Binding-site contacts:
Ligand atom CAG contacts residue TRP178 of chain 1.A at 3.9 Å (hydrophobic).
Ligand atom CAM contacts residue THR121 of chain 1.A at 3.3 Å.
Ligand atom CAD contacts residue NDP1 of chain 1.E at 3.4 Å.
Ligand atom CAM contacts residue MET174 of chain 1.A at 4.3 Å (hydrophobic).
Ligand atom FAB contacts residue VAL120 of chain 1.A at 3.5 Å.
Ligand atom CAE contacts residue TRP177 of chain 1.A at 3.6 Å (hydrophobic).
Ligand atom FAB contacts residue THR121 of chain 1.A at 3.3 Å.
Ligand atom NAC contacts residue NDP1 of chain 1.E at 3.9 Å.
Ligand atom FAB contacts residue CYS122 of chain 1.A at 4.2 Å.
Ligand atom CAE contacts residue NDP1 of chain 1.E at 3.6 Å.
Ligand atom CAE contacts residue ASP233 of chain 1.B at 4.1 Å.
Ligand atom CAL contacts residue THR121 of chain 1.A at 4.1 Å.
Ligand atom CAD contacts residue TRP177 of chain 1.A at 3.6 Å (hydrophobic).
Ligand atom CAG contacts residue MET237 of chain 1.B at 3.7 Å (hydrophobic).
Ligand atom CAI contacts residue PHE215 of chain 1.B at 3.6 Å (hydrophobic).
Ligand atom CAG contacts residue NDP1 of chain 1.E at 3.8 Å.
Ligand atom CAJ contacts residue MET174 of chain 1.A at 3.6 Å (hydrophobic).
Ligand atom CAH contacts residue NDP1 of chain 1.E at 3.8 Å.
Ligand atom NAC contacts residue MET174 of chain 1.A at 3.5 Å.
Ligand atom CAK contacts residue MET174 of chain 1.A at 3.6 Å (hydrophobic).
Ligand atom FAB contacts residue TYR170 of chain 1.A at 3.2 Å.
Ligand atom CAF contacts residue MET174 of chain 1.A at 4.0 Å (hydrophobic).
Ligand atom CAL contacts residue TRP177 of chain 1.A at 3.6 Å (hydrophobic).
Ligand atom CAG contacts residue TRP177 of chain 1.A at 4.3 Å (hydrophobic).
Ligand atom CAK contacts residue TYR170 of chain 1.A at 4.0 Å (hydrophobic).
Ligand atom CAF contacts residue TRP177 of chain 1.A at 4.0 Å (hydrophobic).
Ligand atom CAF contacts residue NDP1 of chain 1.E at 3.7 Å.
Ligand atom NAC contacts residue TRP177 of chain 1.A at 4.3 Å.
Ligand atom CAL contacts residue PHE215 of chain 1.B at 3.6 Å (hydrophobic).
Ligand atom CAJ contacts residue NDP1 of chain 1.E at 3.5 Å.
Ligand atom FAB contacts residue NDP1 of chain 1.E at 4.1 Å.
Ligand atom CAM contacts residue CYS122 of chain 1.A at 4.2 Å (hydrophobic).
Ligand atom CAK contacts residue THR121 of chain 1.A at 3.9 Å.
Ligand atom CAI contacts residue TRP177 of chain 1.A at 3.6 Å (hydrophobic).
Ligand atom CAJ contacts residue TYR170 of chain 1.A at 3.6 Å (hydrophobic).
Ligand atom CAK contacts residue VAL120 of chain 1.A at 4.2 Å (hydrophobic).
Ligand atom CAH contacts residue MET174 of chain 1.A at 3.9 Å (hydrophobic).
Ligand atom CAK contacts residue NDP1 of chain 1.E at 4.1 Å.
Ligand atom FAB contacts residue MET174 of chain 1.A at 3.5 Å.
Ligand atom CAH contacts residue TRP177 of chain 1.A at 4.2 Å (hydrophobic).

Sequence of chain 1.A:
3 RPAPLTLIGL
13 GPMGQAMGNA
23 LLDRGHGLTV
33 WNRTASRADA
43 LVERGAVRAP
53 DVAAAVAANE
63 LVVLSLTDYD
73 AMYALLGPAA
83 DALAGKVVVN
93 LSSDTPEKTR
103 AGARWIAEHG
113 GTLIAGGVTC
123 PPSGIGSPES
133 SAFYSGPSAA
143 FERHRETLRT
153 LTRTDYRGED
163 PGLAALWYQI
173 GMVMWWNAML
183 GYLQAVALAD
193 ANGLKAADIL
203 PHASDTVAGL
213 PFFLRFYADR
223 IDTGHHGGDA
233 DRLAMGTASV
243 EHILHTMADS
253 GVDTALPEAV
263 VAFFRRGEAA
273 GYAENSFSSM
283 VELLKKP

The small molecule below binds the protein below.
Small molecule (SMILES): Fc1ccc(F)c(C2CCCN2)c1

Sequence of chain 1.B:
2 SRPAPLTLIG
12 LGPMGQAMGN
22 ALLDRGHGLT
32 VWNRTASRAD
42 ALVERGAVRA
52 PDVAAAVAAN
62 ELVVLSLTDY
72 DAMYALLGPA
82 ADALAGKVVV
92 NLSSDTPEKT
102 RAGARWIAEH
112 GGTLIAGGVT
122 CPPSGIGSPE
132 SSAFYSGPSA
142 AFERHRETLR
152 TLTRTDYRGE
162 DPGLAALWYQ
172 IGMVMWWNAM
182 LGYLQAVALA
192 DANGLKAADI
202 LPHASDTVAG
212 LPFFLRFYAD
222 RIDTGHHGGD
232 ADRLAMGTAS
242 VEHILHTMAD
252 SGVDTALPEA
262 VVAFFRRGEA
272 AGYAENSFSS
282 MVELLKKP